Sequence of chain 45.A:
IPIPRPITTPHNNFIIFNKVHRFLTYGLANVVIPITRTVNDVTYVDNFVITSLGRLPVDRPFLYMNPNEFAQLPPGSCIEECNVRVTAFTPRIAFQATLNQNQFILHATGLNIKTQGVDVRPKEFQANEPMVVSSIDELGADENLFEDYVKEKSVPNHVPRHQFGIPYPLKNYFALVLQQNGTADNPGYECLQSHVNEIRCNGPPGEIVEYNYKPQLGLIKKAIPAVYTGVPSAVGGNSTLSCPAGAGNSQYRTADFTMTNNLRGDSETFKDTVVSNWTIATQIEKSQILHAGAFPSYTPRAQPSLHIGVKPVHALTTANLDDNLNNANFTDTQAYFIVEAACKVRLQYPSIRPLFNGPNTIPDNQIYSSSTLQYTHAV

Binding-site contacts:
Ligand atom N3 contacts residue PRO334 of chain 45.A at 3.5 Å.
Ligand atom C3' contacts residue PHE333 of chain 45.A at 3.8 Å (hydrophobic).
Ligand atom C5 contacts residue GLY98 of chain 45.A at 2.9 Å.
Ligand atom O5' contacts residue PHE333 of chain 45.A at 3.8 Å.
Ligand atom OP2 contacts residue ARG391 of chain 45.A at 3.9 Å.
Ligand atom C4' contacts residue GLN252 of chain 45.A at 3.5 Å.
Ligand atom OP2 contacts residue GLU102 of chain 45.A at 3.5 Å (salt-bridge).
Ligand atom C6 contacts residue PHE333 of chain 45.A at 3.7 Å (hydrophobic).
Ligand atom C1' contacts residue PHE333 of chain 45.A at 3.1 Å (hydrophobic).
Ligand atom C2' contacts residue LEU328 of chain 45.A at 3.7 Å (hydrophobic).
Ligand atom O5' contacts residue LEU328 of chain 45.A at 3.6 Å.
Ligand atom N1 contacts residue PHE333 of chain 45.A at 3.8 Å.
Ligand atom C6 contacts residue GLY98 of chain 45.A at 4.1 Å.
Ligand atom O2 contacts residue LEU328 of chain 45.A at 2.2 Å.
Ligand atom O4 contacts residue PRO334 of chain 45.A at 3.7 Å.
Ligand atom C2 contacts residue PRO334 of chain 45.A at 3.7 Å (hydrophobic).
Ligand atom O4' contacts residue LEU328 of chain 45.A at 3.0 Å.
Ligand atom O5' contacts residue GLN252 of chain 45.A at 3.1 Å (h-bond).
Ligand atom O4 contacts residue ALA259 of chain 45.A at 3.2 Å.
Ligand atom C2' contacts residue PHE333 of chain 45.A at 2.9 Å (hydrophobic).
Ligand atom N3 contacts residue LEU328 of chain 45.A at 3.9 Å.
Ligand atom OP1 contacts residue ARG391 of chain 45.A at 3.8 Å.
Ligand atom C4 contacts residue GLY98 of chain 45.A at 3.2 Å.
Ligand atom C1' contacts residue LEU328 of chain 45.A at 3.9 Å (hydrophobic).
Ligand atom O4 contacts residue GLY98 of chain 45.A at 2.8 Å (h-bond).
Ligand atom C5' contacts residue PHE333 of chain 45.A at 3.2 Å (hydrophobic).
Ligand atom C2 contacts residue LEU328 of chain 45.A at 3.0 Å (hydrophobic).
Ligand atom C5' contacts residue GLN252 of chain 45.A at 3.4 Å.
Ligand atom OP2 contacts residue PHE333 of chain 45.A at 3.3 Å.
Ligand atom O4' contacts residue GLN252 of chain 45.A at 3.9 Å.
Ligand atom O4' contacts residue PRO334 of chain 45.A at 4.0 Å.
Ligand atom P contacts residue PHE333 of chain 45.A at 3.8 Å.
Ligand atom O3' contacts residue PHE333 of chain 45.A at 3.5 Å.
Ligand atom C4' contacts residue LEU328 of chain 45.A at 4.1 Å (hydrophobic).
Ligand atom O2 contacts residue PRO334 of chain 45.A at 3.8 Å.
Ligand atom N1 contacts residue LEU328 of chain 45.A at 3.8 Å.
Ligand atom C7 contacts residue TYR336 of chain 45.A at 3.6 Å (hydrophobic).
Ligand atom OP2 contacts residue GLN252 of chain 45.A at 4.1 Å.
Ligand atom C4 contacts residue PRO334 of chain 45.A at 3.6 Å (hydrophobic).
Ligand atom OP1 contacts residue GLN252 of chain 45.A at 3.7 Å.

This protein binds this small molecule.
Small molecule (SMILES): Cc1cn([C@H]2C[C@H](O[P](=O)(O)OC[C@H]3O[C@@H](n4cc(C)c(=O)[nH]c4=O)C[C@@H]3O)[C@@H](CO[P](=O)(O)O[C@H]3C[C@H](n4ccc(=O)[nH]c4=O)O[C@@H]3COP(=O)=O)O2)c(=O)[nH]c1=O